Binding-site contacts:
Ligand atom C11 contacts residue ARG29 of chain 1.B at 3.5 Å.
Ligand atom C5 contacts residue MET27 of chain 1.B at 4.4 Å (hydrophobic).
Ligand atom C9 contacts residue GLY31 of chain 1.B at 4.4 Å.
Ligand atom C7 contacts residue MET27 of chain 1.B at 3.7 Å (hydrophobic).
Ligand atom C9 contacts residue VAL193 of chain 1.B at 4.4 Å (hydrophobic).
Ligand atom C10 contacts residue ARG29 of chain 1.B at 3.8 Å.
Ligand atom C3 contacts residue ARG29 of chain 1.B at 4.5 Å.
Ligand atom C1 contacts residue ARG29 of chain 1.B at 3.5 Å.
Ligand atom O12 contacts residue LEU25 of chain 1.B at 4.3 Å.
Ligand atom O12 contacts residue MET27 of chain 1.B at 4.0 Å.
Ligand atom C8 contacts residue LEU200 of chain 1.B at 4.2 Å (hydrophobic).
Ligand atom C11 contacts residue ASP28 of chain 1.B at 3.8 Å.
Ligand atom C9 contacts residue LEU197 of chain 1.B at 4.2 Å (hydrophobic).
Ligand atom C8 contacts residue MET27 of chain 1.B at 4.5 Å (hydrophobic).
Ligand atom C1 contacts residue MET27 of chain 1.B at 4.1 Å (hydrophobic).
Ligand atom C9 contacts residue LEU32 of chain 1.B at 4.5 Å (hydrophobic).
Ligand atom O12 contacts residue ARG29 of chain 1.B at 3.7 Å.
Ligand atom C4 contacts residue LEU24 of chain 1.B at 4.0 Å (hydrophobic).
Ligand atom C8 contacts residue LEU32 of chain 1.B at 3.7 Å (hydrophobic).
Ligand atom C5 contacts residue LEU24 of chain 1.B at 4.1 Å (hydrophobic).
Ligand atom C2 contacts residue LEU24 of chain 1.B at 4.0 Å (hydrophobic).
Ligand atom C5 contacts residue ARG29 of chain 1.B at 4.5 Å.
Ligand atom C7 contacts residue LEU200 of chain 1.B at 4.5 Å (hydrophobic).
Ligand atom C10 contacts residue ASP28 of chain 1.B at 4.3 Å.
Ligand atom C7 contacts residue ASP28 of chain 1.B at 4.0 Å.
Ligand atom C6 contacts residue ASP28 of chain 1.B at 4.4 Å.
Ligand atom C9 contacts residue GLN196 of chain 1.B at 3.9 Å.
Ligand atom C10 contacts residue GLY31 of chain 1.B at 3.9 Å.
Ligand atom C10 contacts residue VAL193 of chain 1.B at 3.9 Å (hydrophobic).

Sequence of chain 1.B:
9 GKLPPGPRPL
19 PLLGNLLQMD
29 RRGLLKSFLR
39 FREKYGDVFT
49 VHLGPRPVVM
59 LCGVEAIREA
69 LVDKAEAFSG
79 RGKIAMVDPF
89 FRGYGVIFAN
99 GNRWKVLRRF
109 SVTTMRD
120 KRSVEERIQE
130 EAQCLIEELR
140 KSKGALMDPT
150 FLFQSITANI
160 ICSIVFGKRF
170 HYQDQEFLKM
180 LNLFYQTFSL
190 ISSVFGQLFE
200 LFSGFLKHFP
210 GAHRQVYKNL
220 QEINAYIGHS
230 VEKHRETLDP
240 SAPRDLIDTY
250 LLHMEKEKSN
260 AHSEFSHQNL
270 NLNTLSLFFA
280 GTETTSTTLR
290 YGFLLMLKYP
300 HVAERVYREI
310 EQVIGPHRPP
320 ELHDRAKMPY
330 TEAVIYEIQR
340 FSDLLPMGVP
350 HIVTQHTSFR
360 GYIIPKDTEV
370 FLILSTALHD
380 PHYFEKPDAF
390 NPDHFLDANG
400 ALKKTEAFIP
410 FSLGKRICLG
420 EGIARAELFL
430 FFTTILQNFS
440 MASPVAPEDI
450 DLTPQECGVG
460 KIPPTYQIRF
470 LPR

A protein and the small-molecule ligand that binds it are described below.
Small molecule (SMILES): OC[C@H]1O[C@H](O[C@H]2[C@H](O)[C@@H](O)[C@H](OCCCCCC3CCCCC3)O[C@@H]2CO)[C@H](O)[C@@H](O)[C@@H]1O